A small-molecule ligand and the protein it binds are described below.
Small molecule (SMILES): COc1ccc(Cc2ccccc2)cc1

Sequence of chain 1.A:
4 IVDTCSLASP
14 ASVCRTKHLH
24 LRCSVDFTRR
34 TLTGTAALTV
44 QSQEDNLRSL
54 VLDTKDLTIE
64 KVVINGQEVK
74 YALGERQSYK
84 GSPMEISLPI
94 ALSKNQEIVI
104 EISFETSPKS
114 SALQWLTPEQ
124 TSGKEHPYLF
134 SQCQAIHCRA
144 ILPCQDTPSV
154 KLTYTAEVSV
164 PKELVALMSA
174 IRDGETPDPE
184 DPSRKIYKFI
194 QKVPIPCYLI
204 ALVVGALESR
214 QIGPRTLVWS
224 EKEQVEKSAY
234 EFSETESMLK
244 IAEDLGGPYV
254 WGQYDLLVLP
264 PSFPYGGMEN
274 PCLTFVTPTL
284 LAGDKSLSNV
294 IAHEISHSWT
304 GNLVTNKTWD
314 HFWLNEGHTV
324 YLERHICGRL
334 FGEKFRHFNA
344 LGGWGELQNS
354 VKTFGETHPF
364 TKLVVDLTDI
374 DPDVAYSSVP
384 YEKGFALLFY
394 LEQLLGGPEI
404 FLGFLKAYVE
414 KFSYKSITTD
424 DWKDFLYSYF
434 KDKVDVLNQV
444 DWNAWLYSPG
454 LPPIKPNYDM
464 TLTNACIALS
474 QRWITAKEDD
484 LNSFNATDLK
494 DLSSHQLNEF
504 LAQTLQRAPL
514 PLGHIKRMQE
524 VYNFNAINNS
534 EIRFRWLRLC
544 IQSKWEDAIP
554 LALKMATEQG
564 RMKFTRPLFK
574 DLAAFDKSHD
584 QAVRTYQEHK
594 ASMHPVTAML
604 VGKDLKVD

Binding-site contacts:
Ligand atom C4 contacts residue TYR379 of chain 1.A at 3.7 Å (hydrophobic).
Ligand atom C12 contacts residue ALA138 of chain 1.A at 3.7 Å (hydrophobic).
Ligand atom C2 contacts residue PHE315 of chain 1.A at 3.9 Å (hydrophobic).
Ligand atom C5 contacts residue VAL368 of chain 1.A at 4.0 Å (hydrophobic).
Ligand atom O14 contacts residue ALA138 of chain 1.A at 3.9 Å.
Ligand atom C7 contacts residue PRO375 of chain 1.A at 3.9 Å (hydrophobic).
Ligand atom C2 contacts residue LEU370 of chain 1.A at 4.1 Å (hydrophobic).
Ligand atom C10 contacts residue ALA138 of chain 1.A at 4.1 Å (hydrophobic).
Ligand atom C15 contacts residue TYR268 of chain 1.A at 3.0 Å (hydrophobic).
Ligand atom C12 contacts residue GLN137 of chain 1.A at 4.0 Å.
Ligand atom C15 contacts residue 28T1 of chain 1.F at 3.1 Å.
Ligand atom O14 contacts residue 28T1 of chain 1.F at 3.6 Å.
Ligand atom C13 contacts residue PHE315 of chain 1.A at 3.5 Å (hydrophobic).
Ligand atom C13 contacts residue ALA138 of chain 1.A at 4.0 Å (hydrophobic).
Ligand atom C9 contacts residue PRO375 of chain 1.A at 3.1 Å (hydrophobic).
Ligand atom C7 contacts residue LEU370 of chain 1.A at 3.6 Å (hydrophobic).
Ligand atom C13 contacts residue TRP312 of chain 1.A at 3.8 Å (hydrophobic).
Ligand atom C12 contacts residue PHE315 of chain 1.A at 3.5 Å (hydrophobic).
Ligand atom C6 contacts residue VAL368 of chain 1.A at 3.6 Å (hydrophobic).
Ligand atom C3 contacts residue TYR379 of chain 1.A at 3.6 Å (hydrophobic).
Ligand atom C9 contacts residue TYR379 of chain 1.A at 3.9 Å (hydrophobic).
Ligand atom C2 contacts residue TRP312 of chain 1.A at 4.2 Å (hydrophobic).
Ligand atom C6 contacts residue PHE315 of chain 1.A at 3.7 Å (hydrophobic).
Ligand atom C11 contacts residue TYR379 of chain 1.A at 3.7 Å (hydrophobic).
Ligand atom C1 contacts residue VAL368 of chain 1.A at 3.8 Å (hydrophobic).
Ligand atom C3 contacts residue ALA378 of chain 1.A at 3.8 Å (hydrophobic).
Ligand atom C11 contacts residue ALA138 of chain 1.A at 3.8 Å (hydrophobic).
Ligand atom O14 contacts residue GLN137 of chain 1.A at 3.6 Å.
Ligand atom C5 contacts residue PRO383 of chain 1.A at 3.8 Å (hydrophobic).
Ligand atom C10 contacts residue TYR379 of chain 1.A at 3.5 Å (hydrophobic).
Ligand atom C1 contacts residue PHE315 of chain 1.A at 3.3 Å (hydrophobic).
Ligand atom C8 contacts residue PRO375 of chain 1.A at 3.9 Å (hydrophobic).
Ligand atom C7 contacts residue TRP312 of chain 1.A at 4.1 Å (hydrophobic).
Ligand atom C1 contacts residue TRP312 of chain 1.A at 3.3 Å (hydrophobic).
Ligand atom C4 contacts residue ALA378 of chain 1.A at 3.3 Å (hydrophobic).
Ligand atom O14 contacts residue TYR268 of chain 1.A at 3.8 Å.
Ligand atom O14 contacts residue TYR379 of chain 1.A at 4.0 Å.
Ligand atom C1 contacts residue LEU370 of chain 1.A at 4.1 Å (hydrophobic).
Ligand atom C10 contacts residue PRO375 of chain 1.A at 3.7 Å (hydrophobic).
Ligand atom C15 contacts residue TYR379 of chain 1.A at 3.2 Å (hydrophobic).